Binding-site contacts:
Ligand atom O3 contacts residue ALA64 of chain 2.A at 3.3 Å.
Ligand atom O3 contacts residue ASP66 of chain 2.A at 2.6 Å (salt-bridge).
Ligand atom C3 contacts residue TRP63 of chain 2.A at 3.6 Å (hydrophobic).
Ligand atom O3 contacts residue TRP341 of chain 2.A at 3.6 Å.
Ligand atom O6 contacts residue PRO155 of chain 2.A at 3.3 Å.
Ligand atom O3 contacts residue GLU112 of chain 2.A at 3.9 Å.
Ligand atom C1 contacts residue TYR156 of chain 2.A at 3.6 Å (hydrophobic).
Ligand atom O5 contacts residue TYR156 of chain 2.A at 3.3 Å.
Ligand atom C2 contacts residue TRP341 of chain 2.A at 3.9 Å (hydrophobic).
Ligand atom O5 contacts residue ASP15 of chain 2.A at 3.8 Å.
Ligand atom C2 contacts residue LYS16 of chain 2.A at 3.7 Å.
Ligand atom C3 contacts residue ARG67 of chain 2.A at 3.9 Å.
Ligand atom C6 contacts residue TRP341 of chain 2.A at 3.6 Å (hydrophobic).
Ligand atom C1 contacts residue ASP15 of chain 2.A at 3.4 Å.
Ligand atom O2 contacts residue ALA64 of chain 2.A at 3.4 Å.
Ligand atom C6 contacts residue ARG345 of chain 2.A at 3.9 Å.
Ligand atom O6 contacts residue TYR156 of chain 2.A at 3.0 Å (h-bond).
Ligand atom O3 contacts residue ARG67 of chain 2.A at 2.8 Å (salt-bridge).
Ligand atom C4 contacts residue TRP341 of chain 2.A at 3.6 Å (hydrophobic).
Ligand atom O6 contacts residue GLU154 of chain 2.A at 2.9 Å (salt-bridge).
Ligand atom C1 contacts residue LYS16 of chain 2.A at 3.5 Å.
Ligand atom O1 contacts residue LYS16 of chain 2.A at 2.7 Å (salt-bridge).
Ligand atom C3 contacts residue ASP66 of chain 2.A at 3.5 Å.
Ligand atom C1 contacts residue TRP231 of chain 2.A at 3.7 Å (hydrophobic).
Ligand atom C2 contacts residue GLU112 of chain 2.A at 3.5 Å.
Ligand atom O3 contacts residue TRP63 of chain 2.A at 3.5 Å (h-bond).
Ligand atom C6 contacts residue GLU154 of chain 2.A at 3.4 Å.
Ligand atom O2 contacts residue TRP63 of chain 2.A at 3.2 Å (h-bond).
Ligand atom C2 contacts residue TRP231 of chain 2.A at 3.9 Å (hydrophobic).
Ligand atom C4 contacts residue ARG67 of chain 2.A at 3.7 Å.
Ligand atom O4 contacts residue ARG345 of chain 2.A at 3.9 Å.
Ligand atom O2 contacts residue LYS16 of chain 2.A at 2.8 Å (salt-bridge).
Ligand atom O4 contacts residue ARG67 of chain 2.A at 2.6 Å (salt-bridge).
Ligand atom O1 contacts residue ASP15 of chain 2.A at 2.6 Å (salt-bridge).
Ligand atom C2 contacts residue ASP66 of chain 2.A at 3.4 Å.
Ligand atom O2 contacts residue MET331 of chain 2.A at 3.9 Å.
Ligand atom O2 contacts residue GLU112 of chain 2.A at 2.7 Å (salt-bridge).
Ligand atom O1 contacts residue ASN13 of chain 2.A at 3.6 Å (h-bond).
Ligand atom O2 contacts residue ASP66 of chain 2.A at 2.8 Å (salt-bridge).
Ligand atom C6 contacts residue TYR156 of chain 2.A at 3.8 Å (hydrophobic).

This small molecule binds to this protein.
Small molecule (SMILES): OC[C@H]1O[C@H](O[C@H]2[C@H](O)[C@@H](O)[C@@H](O)O[C@@H]2CO)[C@H](O)[C@@H](O)[C@@H]1O

Sequence of chain 2.A:
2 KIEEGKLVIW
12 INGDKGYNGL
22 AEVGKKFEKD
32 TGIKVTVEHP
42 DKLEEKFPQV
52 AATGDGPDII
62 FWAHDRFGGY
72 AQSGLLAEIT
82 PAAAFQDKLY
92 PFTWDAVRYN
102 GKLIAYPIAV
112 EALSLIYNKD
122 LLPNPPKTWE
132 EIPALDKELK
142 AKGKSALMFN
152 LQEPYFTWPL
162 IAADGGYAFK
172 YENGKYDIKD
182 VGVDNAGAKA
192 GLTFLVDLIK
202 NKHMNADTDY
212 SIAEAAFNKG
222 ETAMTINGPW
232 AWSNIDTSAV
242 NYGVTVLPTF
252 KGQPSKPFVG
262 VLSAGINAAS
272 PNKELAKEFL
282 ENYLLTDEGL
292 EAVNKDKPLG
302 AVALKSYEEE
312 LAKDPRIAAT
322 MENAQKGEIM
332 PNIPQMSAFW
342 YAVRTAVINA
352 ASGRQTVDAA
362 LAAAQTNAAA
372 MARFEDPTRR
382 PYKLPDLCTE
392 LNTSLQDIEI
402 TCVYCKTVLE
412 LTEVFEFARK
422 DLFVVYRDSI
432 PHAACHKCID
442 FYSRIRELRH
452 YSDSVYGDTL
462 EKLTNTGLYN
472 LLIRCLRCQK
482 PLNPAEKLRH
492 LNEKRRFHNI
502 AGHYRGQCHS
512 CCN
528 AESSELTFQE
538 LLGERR